Sequence of chain 1.A:
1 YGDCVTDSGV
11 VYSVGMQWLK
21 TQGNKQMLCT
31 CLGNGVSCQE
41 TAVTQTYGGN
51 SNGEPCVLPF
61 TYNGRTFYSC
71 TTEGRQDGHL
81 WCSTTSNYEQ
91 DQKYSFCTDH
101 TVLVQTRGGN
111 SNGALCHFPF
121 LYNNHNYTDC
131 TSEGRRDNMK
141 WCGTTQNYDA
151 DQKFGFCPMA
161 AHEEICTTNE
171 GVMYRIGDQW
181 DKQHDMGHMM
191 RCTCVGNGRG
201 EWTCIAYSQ

The protein below binds the small molecule below.
Small molecule (SMILES): CC(=O)N[C@@H]1[C@@H](O)[C@H](O)[C@@H](CO)O[C@H]1O

Binding-site contacts:
Ligand atom N2 contacts residue LEU121 of chain 1.A at 3.9 Å.
Ligand atom C8 contacts residue ASN126 of chain 1.A at 3.8 Å.
Ligand atom C1 contacts residue ASN126 of chain 1.A at 1.4 Å.
Ligand atom C2 contacts residue ASN126 of chain 1.A at 2.2 Å.
Ligand atom C8 contacts residue HIS125 of chain 1.A at 4.2 Å.
Ligand atom O5 contacts residue ASN126 of chain 1.A at 2.4 Å (h-bond).
Ligand atom O7 contacts residue ASN126 of chain 1.A at 3.2 Å (h-bond).
Ligand atom C3 contacts residue ASN126 of chain 1.A at 3.6 Å.
Ligand atom C8 contacts residue LEU121 of chain 1.A at 4.3 Å (hydrophobic).
Ligand atom C8 contacts residue ASN124 of chain 1.A at 3.7 Å.
Ligand atom C1 contacts residue LEU121 of chain 1.A at 4.0 Å (hydrophobic).
Ligand atom O6 contacts residue GLN146 of chain 1.A at 4.0 Å.
Ligand atom N2 contacts residue ASN126 of chain 1.A at 2.6 Å (h-bond).
Ligand atom C7 contacts residue ASN126 of chain 1.A at 2.9 Å.
Ligand atom C5 contacts residue ASN126 of chain 1.A at 3.6 Å.
Ligand atom C4 contacts residue ASN126 of chain 1.A at 4.1 Å.